Binding-site contacts:
Ligand atom O2' contacts residue SO41 of chain 2.F at 2.8 Å (h-bond).
Ligand atom C4' contacts residue ARG43 of chain 2.C at 3.6 Å.
Ligand atom O2' contacts residue MET181 of chain 2.B at 3.8 Å.
Ligand atom O3' contacts residue ILE64 of chain 2.B at 3.6 Å.
Ligand atom C6 contacts residue GLY91 of chain 2.B at 3.7 Å.
Ligand atom O2' contacts residue GLU182 of chain 2.B at 2.4 Å (salt-bridge).
Ligand atom C4 contacts residue THR89 of chain 2.B at 3.9 Å.
Ligand atom O3' contacts residue SO41 of chain 2.F at 3.4 Å (h-bond).
Ligand atom N3 contacts residue THR90 of chain 2.B at 3.5 Å (h-bond).
Ligand atom O6 contacts residue VAL179 of chain 2.B at 3.7 Å.
Ligand atom C3' contacts residue SO41 of chain 2.F at 3.7 Å.
Ligand atom N1 contacts residue GLY91 of chain 2.B at 3.3 Å (h-bond).
Ligand atom C3' contacts residue MET181 of chain 2.B at 3.8 Å (hydrophobic).
Ligand atom C2 contacts residue THR90 of chain 2.B at 3.3 Å.
Ligand atom C5' contacts residue HIS5 of chain 2.C at 3.1 Å.
Ligand atom N8 contacts residue GLU180 of chain 2.B at 3.8 Å.
Ligand atom N1 contacts residue THR90 of chain 2.B at 3.5 Å.
Ligand atom C9 contacts residue THR89 of chain 2.B at 3.7 Å.
Ligand atom O2' contacts residue ARG86 of chain 2.B at 3.1 Å (salt-bridge).
Ligand atom N1 contacts residue ASP205 of chain 2.B at 2.8 Å (salt-bridge).
Ligand atom N3 contacts residue SER204 of chain 2.B at 3.9 Å.
Ligand atom C2' contacts residue MET181 of chain 2.B at 3.9 Å (hydrophobic).
Ligand atom O4' contacts residue SO41 of chain 2.F at 3.1 Å (h-bond).
Ligand atom C2' contacts residue GLU182 of chain 2.B at 3.5 Å.
Ligand atom O4' contacts residue ARG43 of chain 2.C at 3.6 Å.
Ligand atom C4' contacts residue SO41 of chain 2.F at 3.2 Å.
Ligand atom C2' contacts residue SO41 of chain 2.F at 3.6 Å.
Ligand atom C2 contacts residue ASP205 of chain 2.B at 3.0 Å.
Ligand atom C2 contacts residue SER204 of chain 2.B at 3.3 Å.
Ligand atom O5' contacts residue HIS5 of chain 2.C at 2.9 Å (h-bond).
Ligand atom C1' contacts residue SO41 of chain 2.F at 3.2 Å.
Ligand atom O3' contacts residue GLU182 of chain 2.B at 3.3 Å (salt-bridge).
Ligand atom N3 contacts residue THR89 of chain 2.B at 3.2 Å (h-bond).
Ligand atom C2 contacts residue GLY91 of chain 2.B at 3.5 Å.
Ligand atom C5 contacts residue VAL179 of chain 2.B at 3.8 Å (hydrophobic).
Ligand atom C1' contacts residue THR89 of chain 2.B at 3.6 Å.
Ligand atom N8 contacts residue MET181 of chain 2.B at 3.7 Å.
Ligand atom N7 contacts residue VAL179 of chain 2.B at 3.8 Å.
Ligand atom O4' contacts residue THR89 of chain 2.B at 3.3 Å (h-bond).
Ligand atom O2' contacts residue GLU180 of chain 2.B at 3.5 Å.

Sequence of chain 2.B:
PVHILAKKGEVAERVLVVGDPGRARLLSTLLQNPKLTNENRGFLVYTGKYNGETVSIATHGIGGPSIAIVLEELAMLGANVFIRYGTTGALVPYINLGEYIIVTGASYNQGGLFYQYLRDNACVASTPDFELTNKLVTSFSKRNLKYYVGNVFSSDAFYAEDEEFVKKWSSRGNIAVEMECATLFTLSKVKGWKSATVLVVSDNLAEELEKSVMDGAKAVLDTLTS

A small-molecule ligand and the protein it binds are described below.
Small molecule (SMILES): O=c1[nH]cnc2c([C@@H]3O[C@H](CO)[C@@H](O)[C@H]3O)n[nH]c12

Sequence of chain 2.C:
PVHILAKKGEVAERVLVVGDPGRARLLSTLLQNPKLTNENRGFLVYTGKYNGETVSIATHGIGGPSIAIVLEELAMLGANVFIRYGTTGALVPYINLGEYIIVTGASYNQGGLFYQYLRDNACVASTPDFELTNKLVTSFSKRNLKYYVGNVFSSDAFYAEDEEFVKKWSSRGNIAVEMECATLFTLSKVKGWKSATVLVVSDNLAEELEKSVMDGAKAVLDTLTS